Binding-site contacts:
Ligand atom C5 contacts residue GLN278 of chain 1.B at 4.4 Å.
Ligand atom C6 contacts residue ASN189 of chain 1.B at 4.1 Å.
Ligand atom C6 contacts residue THR191 of chain 1.B at 3.9 Å.
Ligand atom C1 contacts residue THR191 of chain 1.B at 4.2 Å.
Ligand atom N2 contacts residue GLU302 of chain 1.B at 3.5 Å (salt-bridge).
Ligand atom C7 contacts residue GLU302 of chain 1.B at 4.5 Å.
Ligand atom O6 contacts residue GLN278 of chain 1.B at 3.6 Å.
Ligand atom O5 contacts residue GLN278 of chain 1.B at 3.5 Å.
Ligand atom C4 contacts residue ASN189 of chain 1.B at 3.7 Å.
Ligand atom C8 contacts residue ASN242 of chain 1.B at 3.7 Å.
Ligand atom C7 contacts residue ASN189 of chain 1.B at 3.7 Å.
Ligand atom O7 contacts residue THR191 of chain 1.B at 4.1 Å.
Ligand atom O6 contacts residue GLU279 of chain 1.B at 2.8 Å (salt-bridge).
Ligand atom N2 contacts residue ASN189 of chain 1.B at 2.6 Å (h-bond).
Ligand atom C2 contacts residue GLU302 of chain 1.B at 3.8 Å.
Ligand atom C7 contacts residue ASN242 of chain 1.B at 4.4 Å.
Ligand atom C1 contacts residue GLN278 of chain 1.B at 4.0 Å.
Ligand atom C6 contacts residue PHE192 of chain 1.B at 4.3 Å (hydrophobic).
Ligand atom C8 contacts residue PHE192 of chain 1.B at 4.1 Å (hydrophobic).
Ligand atom C5 contacts residue ASN189 of chain 1.B at 2.9 Å.
Ligand atom C6 contacts residue GLN278 of chain 1.B at 3.9 Å.
Ligand atom C5 contacts residue THR191 of chain 1.B at 3.4 Å.
Ligand atom C8 contacts residue TYR300 of chain 1.B at 3.5 Å (hydrophobic).
Ligand atom C1 contacts residue ASN189 of chain 1.B at 1.4 Å.
Ligand atom C4 contacts residue THR191 of chain 1.B at 4.3 Å.
Ligand atom O3 contacts residue GLU302 of chain 1.B at 2.4 Å (salt-bridge).
Ligand atom O5 contacts residue THR191 of chain 1.B at 4.1 Å.
Ligand atom C4 contacts residue GLU302 of chain 1.B at 4.1 Å.
Ligand atom O7 contacts residue ASN242 of chain 1.B at 4.0 Å.
Ligand atom C3 contacts residue GLU302 of chain 1.B at 2.9 Å.
Ligand atom O4 contacts residue THR191 of chain 1.B at 4.5 Å.
Ligand atom O5 contacts residue ASN189 of chain 1.B at 2.3 Å (h-bond).
Ligand atom C8 contacts residue ASN189 of chain 1.B at 4.1 Å.
Ligand atom C6 contacts residue GLU279 of chain 1.B at 4.1 Å.
Ligand atom C2 contacts residue ASN189 of chain 1.B at 2.4 Å.
Ligand atom N2 contacts residue GLU279 of chain 1.B at 4.4 Å.
Ligand atom O4 contacts residue GLU302 of chain 1.B at 4.2 Å.
Ligand atom C3 contacts residue ASN189 of chain 1.B at 3.4 Å.

The protein below binds the small molecule below.
Small molecule (SMILES): CC(=O)N[C@H]1[C@H](O[C@H]2[C@H](O)[C@@H](NC(C)=O)CO[C@@H]2CO)O[C@H](CO)[C@@H](O)[C@@H]1O

Sequence of chain 1.B:
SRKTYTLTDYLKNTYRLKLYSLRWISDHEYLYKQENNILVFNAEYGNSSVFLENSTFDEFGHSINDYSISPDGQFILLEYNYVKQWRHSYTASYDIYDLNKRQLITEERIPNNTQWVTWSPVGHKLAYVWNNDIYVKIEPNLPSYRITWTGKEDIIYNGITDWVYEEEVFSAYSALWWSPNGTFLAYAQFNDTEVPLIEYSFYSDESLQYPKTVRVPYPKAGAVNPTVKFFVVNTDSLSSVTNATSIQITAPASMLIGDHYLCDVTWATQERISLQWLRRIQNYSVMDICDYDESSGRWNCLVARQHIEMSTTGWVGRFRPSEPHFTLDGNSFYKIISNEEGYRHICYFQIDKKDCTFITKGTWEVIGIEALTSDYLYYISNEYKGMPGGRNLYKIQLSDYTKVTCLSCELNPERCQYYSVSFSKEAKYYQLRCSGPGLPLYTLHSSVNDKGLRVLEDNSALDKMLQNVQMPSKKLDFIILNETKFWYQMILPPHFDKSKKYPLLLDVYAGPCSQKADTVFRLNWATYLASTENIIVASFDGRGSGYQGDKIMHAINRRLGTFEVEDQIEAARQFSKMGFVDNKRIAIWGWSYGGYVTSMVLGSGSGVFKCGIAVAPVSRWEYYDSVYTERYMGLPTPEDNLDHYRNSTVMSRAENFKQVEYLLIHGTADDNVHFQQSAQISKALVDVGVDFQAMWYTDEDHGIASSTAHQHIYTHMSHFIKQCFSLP